Sequence of chain 1.C:
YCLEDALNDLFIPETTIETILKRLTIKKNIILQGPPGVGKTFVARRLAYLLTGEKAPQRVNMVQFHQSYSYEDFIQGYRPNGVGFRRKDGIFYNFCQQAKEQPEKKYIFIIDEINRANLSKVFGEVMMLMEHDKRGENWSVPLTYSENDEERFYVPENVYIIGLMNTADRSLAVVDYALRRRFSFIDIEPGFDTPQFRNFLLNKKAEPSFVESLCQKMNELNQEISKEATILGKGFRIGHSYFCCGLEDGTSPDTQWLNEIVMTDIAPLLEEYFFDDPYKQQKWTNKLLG

Binding-site contacts:
Ligand atom C8 contacts residue HIS246 of chain 1.C at 3.1 Å.
Ligand atom N3B contacts residue ARG187 of chain 1.D at 3.2 Å (salt-bridge).
Ligand atom O6 contacts residue ASP15 of chain 1.C at 2.8 Å (salt-bridge).
Ligand atom O2A contacts residue LYS140 of chain 1.D at 3.2 Å (salt-bridge).
Ligand atom C4' contacts residue SER247 of chain 1.C at 2.9 Å.
Ligand atom O1G contacts residue LYS46 of chain 1.C at 3.2 Å.
Ligand atom N1 contacts residue ASP15 of chain 1.C at 3.0 Å (salt-bridge).
Ligand atom N7 contacts residue HIS246 of chain 1.C at 2.9 Å (h-bond).
Ligand atom N3B contacts residue MG1 of chain 1.T at 2.7 Å.
Ligand atom O2' contacts residue PHE48 of chain 1.C at 2.9 Å.
Ligand atom O3' contacts residue CYS251 of chain 1.C at 3.2 Å (h-bond).
Ligand atom N2 contacts residue ASP15 of chain 1.C at 2.9 Å (salt-bridge).
Ligand atom PG contacts residue MG1 of chain 1.T at 2.8 Å.
Ligand atom C6 contacts residue ASP15 of chain 1.C at 3.3 Å.
Ligand atom O1A contacts residue MG1 of chain 1.T at 3.4 Å.
Ligand atom C3' contacts residue ASP139 of chain 1.D at 3.0 Å.
Ligand atom PB contacts residue MG1 of chain 1.T at 2.8 Å.
Ligand atom C5' contacts residue ARG187 of chain 1.D at 3.3 Å.
Ligand atom O2G contacts residue PRO42 of chain 1.C at 3.1 Å.
Ligand atom O1A contacts residue PHE48 of chain 1.C at 2.8 Å (h-bond).
Ligand atom O4' contacts residue SER247 of chain 1.C at 2.4 Å (h-bond).
Ligand atom PA contacts residue MG1 of chain 1.T at 3.0 Å.
Ligand atom O3G contacts residue MG1 of chain 1.T at 2.0 Å.
Ligand atom O2B contacts residue THR47 of chain 1.C at 2.8 Å (h-bond).
Ligand atom C8 contacts residue GLY45 of chain 1.C at 3.3 Å.
Ligand atom O2B contacts residue MG1 of chain 1.T at 2.0 Å.
Ligand atom O3A contacts residue MG1 of chain 1.T at 3.3 Å.
Ligand atom O2B contacts residue LYS46 of chain 1.C at 3.3 Å.
Ligand atom O2A contacts residue THR47 of chain 1.C at 2.9 Å (h-bond).
Ligand atom N3B contacts residue GLY43 of chain 1.C at 3.3 Å (h-bond).
Ligand atom O1A contacts residue THR47 of chain 1.C at 2.3 Å (h-bond).
Ligand atom C1' contacts residue SER247 of chain 1.C at 3.3 Å.
Ligand atom O1B contacts residue LYS46 of chain 1.C at 2.8 Å (salt-bridge).
Ligand atom O2A contacts residue MG1 of chain 1.T at 2.0 Å.
Ligand atom O3' contacts residue ASP139 of chain 1.D at 2.5 Å (salt-bridge).
Ligand atom N3 contacts residue CYS250 of chain 1.C at 3.3 Å (h-bond).
Ligand atom O3A contacts residue GLY45 of chain 1.C at 3.1 Å (h-bond).
Ligand atom O2A contacts residue ARG187 of chain 1.D at 3.4 Å (salt-bridge).
Ligand atom O1A contacts residue GLY45 of chain 1.C at 2.9 Å.
Ligand atom O1A contacts residue LYS46 of chain 1.C at 2.8 Å (salt-bridge).

The small molecule below binds the protein below.
Small molecule (SMILES): Nc1nc2c(ncn2[C@@H]2O[C@H](CO[P](=O)(O)O[P](=O)(O)NP(=O)(O)O)[C@@H](O)[C@H]2O)c(=O)[nH]1

Sequence of chain 1.D:
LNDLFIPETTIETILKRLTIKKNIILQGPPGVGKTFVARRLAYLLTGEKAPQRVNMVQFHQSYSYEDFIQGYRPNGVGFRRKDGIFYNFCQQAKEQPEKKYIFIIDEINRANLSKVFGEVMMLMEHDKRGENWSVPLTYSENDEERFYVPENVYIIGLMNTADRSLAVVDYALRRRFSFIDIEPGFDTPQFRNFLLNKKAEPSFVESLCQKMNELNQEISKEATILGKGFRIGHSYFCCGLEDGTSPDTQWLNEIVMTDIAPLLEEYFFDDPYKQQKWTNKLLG